Sequence of chain 1.A:
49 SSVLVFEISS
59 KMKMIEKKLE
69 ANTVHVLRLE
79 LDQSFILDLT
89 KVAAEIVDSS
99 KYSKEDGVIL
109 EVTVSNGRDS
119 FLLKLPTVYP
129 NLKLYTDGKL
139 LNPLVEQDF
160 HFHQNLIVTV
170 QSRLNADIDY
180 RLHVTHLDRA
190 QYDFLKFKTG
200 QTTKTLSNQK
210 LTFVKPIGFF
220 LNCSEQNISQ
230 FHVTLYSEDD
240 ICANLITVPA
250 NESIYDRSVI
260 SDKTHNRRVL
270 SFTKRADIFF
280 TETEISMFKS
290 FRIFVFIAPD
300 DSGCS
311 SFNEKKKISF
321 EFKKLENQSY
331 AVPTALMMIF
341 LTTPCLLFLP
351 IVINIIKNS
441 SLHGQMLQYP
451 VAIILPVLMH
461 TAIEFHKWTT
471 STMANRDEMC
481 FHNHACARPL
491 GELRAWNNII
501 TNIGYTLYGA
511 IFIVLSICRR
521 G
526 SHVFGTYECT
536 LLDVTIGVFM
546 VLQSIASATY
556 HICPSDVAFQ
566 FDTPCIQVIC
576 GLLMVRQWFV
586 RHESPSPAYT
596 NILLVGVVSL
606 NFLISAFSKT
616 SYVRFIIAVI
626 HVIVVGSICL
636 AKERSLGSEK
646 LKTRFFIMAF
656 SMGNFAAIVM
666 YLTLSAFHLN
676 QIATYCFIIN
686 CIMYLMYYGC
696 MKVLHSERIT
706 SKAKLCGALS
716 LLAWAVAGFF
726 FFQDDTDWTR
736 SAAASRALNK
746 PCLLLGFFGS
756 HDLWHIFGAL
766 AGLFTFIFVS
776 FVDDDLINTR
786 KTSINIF

Binding-site contacts:
Ligand atom N2 contacts residue ASN221 of chain 1.A at 3.8 Å.
Ligand atom C6 contacts residue GLU224 of chain 1.A at 4.2 Å.
Ligand atom O6 contacts residue GLU224 of chain 1.A at 4.2 Å.
Ligand atom C5 contacts residue ASN221 of chain 1.A at 3.9 Å.
Ligand atom O7 contacts residue PHE219 of chain 1.A at 4.0 Å.
Ligand atom C8 contacts residue PHE219 of chain 1.A at 3.6 Å (hydrophobic).
Ligand atom C8 contacts residue SER289 of chain 1.A at 3.4 Å.
Ligand atom C7 contacts residue SER289 of chain 1.A at 4.2 Å.
Ligand atom N2 contacts residue SER289 of chain 1.A at 4.3 Å.
Ligand atom C2 contacts residue ASN221 of chain 1.A at 4.1 Å.
Ligand atom C8 contacts residue ASN221 of chain 1.A at 4.4 Å.
Ligand atom O5 contacts residue GLU224 of chain 1.A at 4.4 Å.
Ligand atom C7 contacts residue ASN221 of chain 1.A at 3.9 Å.
Ligand atom O5 contacts residue ASN221 of chain 1.A at 2.6 Å (h-bond).
Ligand atom O7 contacts residue ASN221 of chain 1.A at 4.2 Å.
Ligand atom C7 contacts residue PHE219 of chain 1.A at 4.1 Å (hydrophobic).
Ligand atom C1 contacts residue ASN221 of chain 1.A at 3.2 Å.
Ligand atom C8 contacts residue ALA249 of chain 1.A at 4.2 Å (hydrophobic).
Ligand atom O6 contacts residue SER223 of chain 1.A at 4.4 Å.

This small molecule binds to this protein.
Small molecule (SMILES): CC(=O)N[C@H]1[C@H](O[C@H]2[C@H](O)[C@@H](NC(C)=O)CO[C@@H]2CO)O[C@H](CO)[C@@H](O)[C@@H]1O